Sequence of chain 1.C:
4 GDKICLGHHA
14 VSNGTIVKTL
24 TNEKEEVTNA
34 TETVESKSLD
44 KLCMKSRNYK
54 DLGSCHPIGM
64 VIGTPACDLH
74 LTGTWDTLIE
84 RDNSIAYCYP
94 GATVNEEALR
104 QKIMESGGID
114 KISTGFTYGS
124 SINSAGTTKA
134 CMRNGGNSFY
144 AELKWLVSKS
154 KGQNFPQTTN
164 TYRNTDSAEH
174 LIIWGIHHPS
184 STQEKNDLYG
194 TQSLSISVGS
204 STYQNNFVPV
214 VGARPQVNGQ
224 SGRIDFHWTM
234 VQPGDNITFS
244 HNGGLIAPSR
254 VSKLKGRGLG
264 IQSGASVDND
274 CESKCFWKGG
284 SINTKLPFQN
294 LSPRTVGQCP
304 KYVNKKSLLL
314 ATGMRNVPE

Sequence of chain 1.A:
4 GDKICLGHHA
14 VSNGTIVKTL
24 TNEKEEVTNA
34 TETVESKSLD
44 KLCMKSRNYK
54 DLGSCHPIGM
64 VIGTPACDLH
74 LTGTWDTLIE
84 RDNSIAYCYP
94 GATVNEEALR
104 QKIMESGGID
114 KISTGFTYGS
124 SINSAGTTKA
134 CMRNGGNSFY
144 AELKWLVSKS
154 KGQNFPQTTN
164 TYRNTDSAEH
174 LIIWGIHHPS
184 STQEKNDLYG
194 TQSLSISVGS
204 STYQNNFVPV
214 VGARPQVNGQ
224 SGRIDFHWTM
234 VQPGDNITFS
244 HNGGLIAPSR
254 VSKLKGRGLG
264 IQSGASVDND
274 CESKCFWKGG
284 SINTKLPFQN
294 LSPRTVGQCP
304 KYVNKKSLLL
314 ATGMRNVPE

The small molecule below binds the protein below.
Small molecule (SMILES): CC(=O)N[C@@H]1[C@@H](O)[C@H](O)[C@@H](CO)O[C@H]1O

Binding-site contacts:
Ligand atom C8 contacts residue ARG297 of chain 1.A at 4.4 Å.
Ligand atom N2 contacts residue ASN82 of chain 1.B at 3.1 Å (h-bond).
Ligand atom O5 contacts residue ASN79 of chain 1.B at 4.3 Å.
Ligand atom C7 contacts residue ASN82 of chain 1.B at 4.4 Å.
Ligand atom C3 contacts residue ASN82 of chain 1.B at 3.7 Å.
Ligand atom C5 contacts residue ASN82 of chain 1.B at 3.3 Å.
Ligand atom O5 contacts residue GLY78 of chain 1.B at 4.3 Å.
Ligand atom C2 contacts residue ASN82 of chain 1.B at 2.8 Å.
Ligand atom C1 contacts residue ASN82 of chain 1.B at 1.5 Å.
Ligand atom O6 contacts residue ASN82 of chain 1.B at 4.5 Å.
Ligand atom C6 contacts residue ASN82 of chain 1.B at 4.5 Å.
Ligand atom O4 contacts residue GLU108 of chain 1.C at 4.0 Å.
Ligand atom C5 contacts residue GLU108 of chain 1.C at 4.4 Å.
Ligand atom C6 contacts residue ASN79 of chain 1.B at 3.9 Å.
Ligand atom C5 contacts residue ASN79 of chain 1.B at 4.0 Å.
Ligand atom O6 contacts residue GLU108 of chain 1.C at 4.2 Å.
Ligand atom C5 contacts residue HIS75 of chain 1.B at 4.3 Å.
Ligand atom O5 contacts residue ASN82 of chain 1.B at 2.4 Å (h-bond).
Ligand atom C6 contacts residue GLU108 of chain 1.C at 4.1 Å.
Ligand atom C6 contacts residue HIS75 of chain 1.B at 3.1 Å.
Ligand atom C4 contacts residue ASN82 of chain 1.B at 4.1 Å.
Ligand atom O6 contacts residue HIS75 of chain 1.B at 3.0 Å.
Ligand atom O6 contacts residue ASN79 of chain 1.B at 2.9 Å (h-bond).
Ligand atom O6 contacts residue GLY78 of chain 1.B at 4.0 Å.

Sequence of chain 1.B:
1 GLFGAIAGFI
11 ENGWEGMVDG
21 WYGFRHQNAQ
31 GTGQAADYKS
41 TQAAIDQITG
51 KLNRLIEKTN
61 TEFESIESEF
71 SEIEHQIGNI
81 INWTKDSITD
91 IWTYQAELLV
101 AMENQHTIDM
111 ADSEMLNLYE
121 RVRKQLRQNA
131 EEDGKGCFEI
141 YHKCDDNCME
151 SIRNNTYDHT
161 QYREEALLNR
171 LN